Binding-site contacts:
Ligand atom N3 contacts residue ILE514 of chain 1.A at 3.7 Å.
Ligand atom N7 contacts residue GLY358 of chain 1.A at 3.2 Å.
Ligand atom N6 contacts residue VAL310 of chain 1.A at 3.5 Å.
Ligand atom PB contacts residue LYS359 of chain 1.A at 3.3 Å.
Ligand atom C2' contacts residue THR299 of chain 1.A at 3.5 Å.
Ligand atom N1 contacts residue CYS311 of chain 1.A at 3.4 Å (h-bond).
Ligand atom C5 contacts residue ILE514 of chain 1.A at 3.5 Å (hydrophobic).
Ligand atom O2B contacts residue GLY358 of chain 1.A at 3.4 Å (h-bond).
Ligand atom S1G contacts residue ASN456 of chain 1.A at 3.3 Å (h-bond).
Ligand atom O1A contacts residue THR360 of chain 1.A at 3.5 Å.
Ligand atom O3B contacts residue ARG515 of chain 1.A at 3.5 Å (salt-bridge).
Ligand atom C3' contacts residue THR299 of chain 1.A at 3.3 Å.
Ligand atom O3G contacts residue MG1 of chain 1.L at 2.2 Å.
Ligand atom O3' contacts residue THR299 of chain 1.A at 2.3 Å (h-bond).
Ligand atom O3B contacts residue LYS359 of chain 1.A at 3.1 Å (salt-bridge).
Ligand atom N6 contacts residue CYS311 of chain 1.A at 2.6 Å (h-bond).
Ligand atom O2B contacts residue GLY356 of chain 1.A at 3.6 Å.
Ligand atom O3A contacts residue ARG515 of chain 1.A at 3.5 Å (salt-bridge).
Ligand atom O1A contacts residue GLU132 of chain 1.B at 2.9 Å (salt-bridge).
Ligand atom O2G contacts residue ARG157 of chain 1.B at 2.5 Å (salt-bridge).
Ligand atom O3B contacts residue GLY356 of chain 1.A at 3.0 Å (h-bond).
Ligand atom O3B contacts residue PRO355 of chain 1.A at 3.6 Å.
Ligand atom O2' contacts residue THR299 of chain 1.A at 2.7 Å (h-bond).
Ligand atom O2A contacts residue GLY358 of chain 1.A at 3.2 Å.
Ligand atom PG contacts residue ARG515 of chain 1.A at 3.5 Å.
Ligand atom S1G contacts residue PRO355 of chain 1.A at 3.6 Å.
Ligand atom O1B contacts residue THR360 of chain 1.A at 3.0 Å (h-bond).
Ligand atom PB contacts residue GLY356 of chain 1.A at 3.7 Å.
Ligand atom C6 contacts residue CYS311 of chain 1.A at 3.6 Å (hydrophobic).
Ligand atom O2G contacts residue ARG515 of chain 1.A at 2.4 Å (salt-bridge).
Ligand atom C6 contacts residue ILE514 of chain 1.A at 3.5 Å (hydrophobic).
Ligand atom N7 contacts residue ILE357 of chain 1.A at 3.3 Å.
Ligand atom O2A contacts residue THR361 of chain 1.A at 3.4 Å (h-bond).
Ligand atom O2B contacts residue LYS359 of chain 1.A at 2.4 Å (salt-bridge).
Ligand atom O2A contacts residue THR360 of chain 1.A at 3.3 Å (h-bond).
Ligand atom PB contacts residue MG1 of chain 1.L at 3.5 Å.
Ligand atom C8 contacts residue GLY358 of chain 1.A at 3.7 Å.
Ligand atom O2A contacts residue LYS359 of chain 1.A at 3.4 Å (salt-bridge).
Ligand atom O1B contacts residue MG1 of chain 1.L at 2.2 Å.
Ligand atom PG contacts residue MG1 of chain 1.L at 3.7 Å.

Sequence of chain 1.A:
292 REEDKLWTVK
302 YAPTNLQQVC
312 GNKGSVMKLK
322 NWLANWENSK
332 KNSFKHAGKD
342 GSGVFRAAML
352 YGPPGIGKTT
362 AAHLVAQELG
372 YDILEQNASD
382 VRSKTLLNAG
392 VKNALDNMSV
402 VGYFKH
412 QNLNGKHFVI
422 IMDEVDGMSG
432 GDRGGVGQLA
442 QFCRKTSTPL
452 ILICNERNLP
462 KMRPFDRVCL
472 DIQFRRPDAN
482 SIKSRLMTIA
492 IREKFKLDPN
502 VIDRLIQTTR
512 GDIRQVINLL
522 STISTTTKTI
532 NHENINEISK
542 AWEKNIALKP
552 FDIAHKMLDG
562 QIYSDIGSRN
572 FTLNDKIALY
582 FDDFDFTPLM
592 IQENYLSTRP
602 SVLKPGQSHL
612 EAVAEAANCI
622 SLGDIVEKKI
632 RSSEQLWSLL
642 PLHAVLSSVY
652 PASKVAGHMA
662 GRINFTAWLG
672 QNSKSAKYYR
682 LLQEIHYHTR

Sequence of chain 1.B:
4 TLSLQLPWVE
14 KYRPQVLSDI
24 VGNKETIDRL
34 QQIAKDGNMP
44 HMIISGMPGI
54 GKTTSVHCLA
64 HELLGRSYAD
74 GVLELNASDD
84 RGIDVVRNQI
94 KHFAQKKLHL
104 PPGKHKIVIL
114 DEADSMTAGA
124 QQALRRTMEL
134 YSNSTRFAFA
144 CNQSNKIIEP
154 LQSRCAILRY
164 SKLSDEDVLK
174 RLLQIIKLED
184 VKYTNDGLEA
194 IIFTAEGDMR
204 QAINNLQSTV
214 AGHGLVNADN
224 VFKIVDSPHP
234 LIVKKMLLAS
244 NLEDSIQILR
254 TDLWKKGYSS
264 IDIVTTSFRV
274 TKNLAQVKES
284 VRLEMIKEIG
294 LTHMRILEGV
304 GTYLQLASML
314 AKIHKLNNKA

A small-molecule ligand and the protein it binds are described below.
Small molecule (SMILES): Nc1ncnc2c1ncn2[C@@H]1O[C@H](COP(=O)(O)OP(=O)(O)OP(O)(O)=S)[C@@H](O)[C@H]1O